Sequence of chain 1.A:
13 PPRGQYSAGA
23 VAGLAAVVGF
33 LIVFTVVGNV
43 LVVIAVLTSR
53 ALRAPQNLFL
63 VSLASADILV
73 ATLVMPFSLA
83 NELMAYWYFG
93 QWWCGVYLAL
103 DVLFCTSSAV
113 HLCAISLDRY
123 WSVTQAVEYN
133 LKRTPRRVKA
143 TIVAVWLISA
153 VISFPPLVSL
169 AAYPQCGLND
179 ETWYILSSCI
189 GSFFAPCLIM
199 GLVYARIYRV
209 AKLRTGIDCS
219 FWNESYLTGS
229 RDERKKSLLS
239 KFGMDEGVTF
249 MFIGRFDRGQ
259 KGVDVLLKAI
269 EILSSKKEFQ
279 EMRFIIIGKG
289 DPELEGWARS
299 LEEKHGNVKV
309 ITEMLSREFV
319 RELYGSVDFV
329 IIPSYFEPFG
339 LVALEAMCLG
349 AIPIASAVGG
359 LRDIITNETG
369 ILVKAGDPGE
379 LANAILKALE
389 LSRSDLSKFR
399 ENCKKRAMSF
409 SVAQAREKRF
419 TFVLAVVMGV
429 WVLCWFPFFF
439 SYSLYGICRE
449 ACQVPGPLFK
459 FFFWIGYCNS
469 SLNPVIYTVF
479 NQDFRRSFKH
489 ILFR

Binding-site contacts:
Ligand atom O1 contacts residue PHE461 of chain 1.A at 3.8 Å.
Ligand atom O3 contacts residue PHE437 of chain 1.A at 3.2 Å.
Ligand atom C8 contacts residue LEU176 of chain 1.A at 3.8 Å (hydrophobic).
Ligand atom C17 contacts residue TYR440 of chain 1.A at 3.3 Å (hydrophobic).
Ligand atom C19 contacts residue SER190 of chain 1.A at 3.3 Å.
Ligand atom C18 contacts residue VAL104 of chain 1.A at 3.9 Å (hydrophobic).
Ligand atom C16 contacts residue PHE437 of chain 1.A at 3.6 Å (hydrophobic).
Ligand atom C5 contacts residue TYR465 of chain 1.A at 3.2 Å (hydrophobic).
Ligand atom C5 contacts residue ASP103 of chain 1.A at 3.3 Å.
Ligand atom O3 contacts residue SER190 of chain 1.A at 3.8 Å.
Ligand atom C14 contacts residue ASP103 of chain 1.A at 3.5 Å.
Ligand atom O3 contacts residue SER186 of chain 1.A at 3.9 Å.
Ligand atom C13 contacts residue ASP103 of chain 1.A at 3.3 Å.
Ligand atom C8 contacts residue ASP103 of chain 1.A at 3.1 Å.
Ligand atom C9 contacts residue ASP103 of chain 1.A at 2.8 Å.
Ligand atom C15 contacts residue PHE437 of chain 1.A at 3.4 Å (hydrophobic).
Ligand atom C18 contacts residue PHE436 of chain 1.A at 3.8 Å (hydrophobic).
Ligand atom C10 contacts residue PHE436 of chain 1.A at 3.7 Å (hydrophobic).
Ligand atom C10 contacts residue ASP103 of chain 1.A at 3.7 Å.
Ligand atom C6 contacts residue ASP103 of chain 1.A at 4.0 Å.
Ligand atom C18 contacts residue TYR440 of chain 1.A at 3.8 Å (hydrophobic).
Ligand atom C12 contacts residue ASP103 of chain 1.A at 3.9 Å.
Ligand atom C13 contacts residue TRP433 of chain 1.A at 3.5 Å (hydrophobic).
Ligand atom C6 contacts residue PHE461 of chain 1.A at 3.7 Å (hydrophobic).
Ligand atom C11 contacts residue ASP103 of chain 1.A at 3.9 Å.
Ligand atom C19 contacts residue VAL104 of chain 1.A at 3.5 Å (hydrophobic).
Ligand atom C5 contacts residue SER80 of chain 1.A at 3.9 Å.
Ligand atom C14 contacts residue PHE461 of chain 1.A at 3.5 Å (hydrophobic).
Ligand atom C1 contacts residue PHE461 of chain 1.A at 3.6 Å (hydrophobic).
Ligand atom O2 contacts residue LEU176 of chain 1.A at 4.0 Å.
Ligand atom C19 contacts residue SER186 of chain 1.A at 3.6 Å.
Ligand atom C12 contacts residue CYS107 of chain 1.A at 3.6 Å (hydrophobic).
Ligand atom C18 contacts residue LEU176 of chain 1.A at 3.5 Å (hydrophobic).
Ligand atom C17 contacts residue VAL104 of chain 1.A at 3.8 Å (hydrophobic).
Ligand atom C14 contacts residue TYR465 of chain 1.A at 3.8 Å (hydrophobic).
Ligand atom N2 contacts residue ASP103 of chain 1.A at 2.8 Å (salt-bridge).
Ligand atom C3 contacts residue LEU100 of chain 1.A at 3.9 Å (hydrophobic).
Ligand atom C16 contacts residue VAL104 of chain 1.A at 3.8 Å (hydrophobic).
Ligand atom O1 contacts residue PHE457 of chain 1.A at 3.4 Å.
Ligand atom C4 contacts residue TYR99 of chain 1.A at 3.2 Å (hydrophobic).

The protein below binds the small molecule below.
Small molecule (SMILES): CCS(=O)(=O)N1CCC[C@@H]2CN3CCc4cc(OC)ccc4[C@H]3C[C@@H]21